This protein binds this small molecule.
Small molecule (SMILES): CC(=O)N[C@H]1[C@H](O[C@H]2[C@H](O)[C@@H](NC(C)=O)CO[C@@H]2CO)O[C@H](CO)[C@@H](O)[C@@H]1O

Sequence of chain 1.N:
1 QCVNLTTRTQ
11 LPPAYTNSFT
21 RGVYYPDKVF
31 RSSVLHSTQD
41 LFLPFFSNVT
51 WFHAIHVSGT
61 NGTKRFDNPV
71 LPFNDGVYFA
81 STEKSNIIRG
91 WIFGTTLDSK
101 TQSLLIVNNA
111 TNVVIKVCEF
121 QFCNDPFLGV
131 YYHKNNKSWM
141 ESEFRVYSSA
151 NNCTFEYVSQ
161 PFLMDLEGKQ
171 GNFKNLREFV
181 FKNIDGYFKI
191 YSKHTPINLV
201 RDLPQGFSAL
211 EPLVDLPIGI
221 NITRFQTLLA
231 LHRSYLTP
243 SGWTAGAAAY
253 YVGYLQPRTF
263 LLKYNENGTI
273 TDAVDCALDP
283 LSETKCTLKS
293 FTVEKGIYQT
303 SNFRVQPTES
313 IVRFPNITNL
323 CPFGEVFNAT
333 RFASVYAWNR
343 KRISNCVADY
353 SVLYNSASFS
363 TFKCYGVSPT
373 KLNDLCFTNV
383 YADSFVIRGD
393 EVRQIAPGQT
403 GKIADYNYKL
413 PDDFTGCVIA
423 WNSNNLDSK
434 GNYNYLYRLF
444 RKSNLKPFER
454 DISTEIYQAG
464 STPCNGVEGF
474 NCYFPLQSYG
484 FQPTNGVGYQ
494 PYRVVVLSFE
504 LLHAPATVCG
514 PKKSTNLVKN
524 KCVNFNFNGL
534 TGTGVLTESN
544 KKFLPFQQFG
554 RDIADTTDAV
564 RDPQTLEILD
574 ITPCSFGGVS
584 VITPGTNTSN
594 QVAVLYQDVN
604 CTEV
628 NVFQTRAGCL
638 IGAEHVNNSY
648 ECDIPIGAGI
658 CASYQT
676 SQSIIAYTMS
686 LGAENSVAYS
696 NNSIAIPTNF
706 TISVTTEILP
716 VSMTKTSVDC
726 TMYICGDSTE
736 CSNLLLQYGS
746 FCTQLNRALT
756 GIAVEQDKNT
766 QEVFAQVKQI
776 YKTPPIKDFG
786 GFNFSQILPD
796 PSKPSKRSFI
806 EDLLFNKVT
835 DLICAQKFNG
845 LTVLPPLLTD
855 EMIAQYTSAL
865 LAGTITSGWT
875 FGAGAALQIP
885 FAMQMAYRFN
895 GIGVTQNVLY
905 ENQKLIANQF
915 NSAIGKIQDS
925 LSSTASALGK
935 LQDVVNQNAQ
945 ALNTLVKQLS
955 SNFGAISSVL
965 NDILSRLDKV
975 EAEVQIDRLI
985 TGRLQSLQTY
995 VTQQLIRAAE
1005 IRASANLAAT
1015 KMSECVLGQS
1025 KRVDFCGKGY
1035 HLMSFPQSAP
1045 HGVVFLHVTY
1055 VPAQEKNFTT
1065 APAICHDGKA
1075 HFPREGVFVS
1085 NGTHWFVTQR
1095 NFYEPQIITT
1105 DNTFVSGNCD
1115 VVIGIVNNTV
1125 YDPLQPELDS

Binding-site contacts:
Ligand atom N2 contacts residue ASN788 of chain 1.N at 2.9 Å (h-bond).
Ligand atom O6 contacts residue ASN788 of chain 1.N at 4.4 Å.
Ligand atom C5 contacts residue SER790 of chain 1.N at 3.6 Å.
Ligand atom C3 contacts residue ASN788 of chain 1.N at 3.8 Å.
Ligand atom C6 contacts residue GLN791 of chain 1.N at 3.8 Å.
Ligand atom C1 contacts residue ASN788 of chain 1.N at 1.4 Å.
Ligand atom C1 contacts residue SER790 of chain 1.N at 3.2 Å.
Ligand atom C3 contacts residue SER790 of chain 1.N at 4.5 Å.
Ligand atom O5 contacts residue SER790 of chain 1.N at 3.5 Å (h-bond).
Ligand atom C6 contacts residue SER790 of chain 1.N at 4.5 Å.
Ligand atom C2 contacts residue ASN788 of chain 1.N at 2.4 Å.
Ligand atom C7 contacts residue ASN788 of chain 1.N at 3.0 Å.
Ligand atom O7 contacts residue ASN788 of chain 1.N at 2.5 Å (h-bond).
Ligand atom C4 contacts residue ASN788 of chain 1.N at 4.2 Å.
Ligand atom O5 contacts residue GLN791 of chain 1.N at 4.5 Å.
Ligand atom C8 contacts residue ASN788 of chain 1.N at 4.2 Å.
Ligand atom C2 contacts residue SER790 of chain 1.N at 4.3 Å.
Ligand atom O6 contacts residue GLN791 of chain 1.N at 2.7 Å (h-bond).
Ligand atom O5 contacts residue ASN788 of chain 1.N at 2.3 Å (h-bond).
Ligand atom C5 contacts residue ASN788 of chain 1.N at 3.6 Å.